Binding-site contacts:
Ligand atom C11 contacts residue ARG188 of chain 2.A at 4.0 Å.
Ligand atom CL contacts residue HIS164 of chain 2.A at 3.5 Å.
Ligand atom C5 contacts residue CYS145 of chain 2.A at 3.1 Å (hydrophobic).
Ligand atom C5 contacts residue HIS163 of chain 2.A at 2.9 Å.
Ligand atom O contacts residue GLU166 of chain 2.A at 3.1 Å (salt-bridge).
Ligand atom C13 contacts residue MET165 of chain 2.A at 3.7 Å (hydrophobic).
Ligand atom C11 contacts residue GLN189 of chain 2.A at 3.5 Å.
Ligand atom CL contacts residue ASP187 of chain 2.A at 3.4 Å.
Ligand atom C13 contacts residue MET49 of chain 2.A at 3.6 Å (hydrophobic).
Ligand atom CL contacts residue HIS41 of chain 2.A at 3.1 Å.
Ligand atom C4 contacts residue SER144 of chain 2.A at 4.0 Å.
Ligand atom C2 contacts residue LEU141 of chain 2.A at 3.6 Å (hydrophobic).
Ligand atom N contacts residue SER144 of chain 2.A at 3.6 Å (h-bond).
Ligand atom C2 contacts residue PHE140 of chain 2.A at 3.8 Å (hydrophobic).
Ligand atom N contacts residue PHE140 of chain 2.A at 3.7 Å.
Ligand atom C contacts residue ASN142 of chain 2.A at 4.0 Å.
Ligand atom C3 contacts residue PHE140 of chain 2.A at 3.1 Å (hydrophobic).
Ligand atom C5 contacts residue HIS164 of chain 2.A at 3.5 Å.
Ligand atom C14 contacts residue HIS164 of chain 2.A at 3.3 Å.
Ligand atom C12 contacts residue MET165 of chain 2.A at 3.6 Å (hydrophobic).
Ligand atom C4 contacts residue HIS163 of chain 2.A at 3.4 Å.
Ligand atom C13 contacts residue HIS164 of chain 2.A at 3.8 Å.
Ligand atom C4 contacts residue GLU166 of chain 2.A at 4.0 Å.
Ligand atom C3 contacts residue LEU141 of chain 2.A at 3.6 Å (hydrophobic).
Ligand atom C1 contacts residue ASN142 of chain 2.A at 3.8 Å.
Ligand atom C3 contacts residue GLU166 of chain 2.A at 3.5 Å.
Ligand atom N contacts residue GLU166 of chain 2.A at 3.8 Å.
Ligand atom C5 contacts residue MET165 of chain 2.A at 3.7 Å (hydrophobic).
Ligand atom O contacts residue MET165 of chain 2.A at 3.6 Å.
Ligand atom C2 contacts residue GLU166 of chain 2.A at 3.6 Å.
Ligand atom C10 contacts residue GLN189 of chain 2.A at 3.4 Å.
Ligand atom C2 contacts residue ASN142 of chain 2.A at 3.7 Å.
Ligand atom C12 contacts residue MET49 of chain 2.A at 3.4 Å (hydrophobic).
Ligand atom N contacts residue LEU141 of chain 2.A at 3.8 Å.
Ligand atom C13 contacts residue HIS41 of chain 2.A at 4.0 Å.
Ligand atom C11 contacts residue MET49 of chain 2.A at 3.8 Å (hydrophobic).
Ligand atom C12 contacts residue ARG188 of chain 2.A at 3.9 Å.
Ligand atom N contacts residue HIS163 of chain 2.A at 3.0 Å (h-bond).
Ligand atom C14 contacts residue HIS41 of chain 2.A at 3.6 Å.
Ligand atom CL contacts residue MET165 of chain 2.A at 3.9 Å.

The small molecule below binds the protein below.
Small molecule (SMILES): Cc1ccnc(C)c1NC(=O)Cc1cccc(Cl)c1

Sequence of chain 2.A:
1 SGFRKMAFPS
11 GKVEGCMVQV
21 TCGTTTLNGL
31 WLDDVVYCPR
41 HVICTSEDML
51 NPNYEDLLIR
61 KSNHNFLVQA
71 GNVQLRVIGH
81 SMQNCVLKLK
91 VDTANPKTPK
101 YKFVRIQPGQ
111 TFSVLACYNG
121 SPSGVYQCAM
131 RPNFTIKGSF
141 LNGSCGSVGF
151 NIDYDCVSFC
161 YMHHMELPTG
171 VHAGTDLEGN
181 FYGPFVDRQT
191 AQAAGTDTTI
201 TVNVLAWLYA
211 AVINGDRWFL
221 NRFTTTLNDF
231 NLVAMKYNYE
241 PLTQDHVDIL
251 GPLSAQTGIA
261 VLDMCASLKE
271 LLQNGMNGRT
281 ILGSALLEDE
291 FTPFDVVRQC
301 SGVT